Binding-site contacts:
Ligand atom C1 contacts residue TYR157 of chain 12.A at 3.5 Å (hydrophobic).
Ligand atom O4 contacts residue PHE236 of chain 18.C at 2.6 Å.
Ligand atom C1 contacts residue GLN160 of chain 12.A at 2.6 Å.
Ligand atom C14 contacts residue PHE76 of chain 18.A at 3.3 Å (hydrophobic).
Ligand atom C6 contacts residue SER156 of chain 12.A at 3.4 Å.
Ligand atom C6 contacts residue TYR157 of chain 12.A at 2.6 Å (hydrophobic).
Ligand atom C13 contacts residue PHE76 of chain 18.A at 2.9 Å (hydrophobic).
Ligand atom C5 contacts residue SER156 of chain 12.A at 2.9 Å.
Ligand atom C2 contacts residue SER156 of chain 12.A at 3.6 Å.
Ligand atom C4 contacts residue ASP155 of chain 12.A at 1.9 Å.
Ligand atom C3 contacts residue SER156 of chain 12.A at 3.2 Å.
Ligand atom C20 contacts residue PHE76 of chain 18.A at 3.2 Å (hydrophobic).
Ligand atom C7 contacts residue GLN234 of chain 18.C at 2.2 Å.
Ligand atom C21 contacts residue ARG234 of chain 18.A at 3.5 Å.
Ligand atom C2 contacts residue GLN160 of chain 12.A at 3.5 Å.
Ligand atom O2 contacts residue GLN233 of chain 18.C at 2.9 Å (h-bond).
Ligand atom C4 contacts residue SER156 of chain 12.A at 3.0 Å.
Ligand atom C12 contacts residue GLN234 of chain 18.C at 2.8 Å.
Ligand atom O6 contacts residue ARG234 of chain 18.A at 3.4 Å (salt-bridge).
Ligand atom S1 contacts residue GLN234 of chain 18.C at 2.2 Å (h-bond).
Ligand atom O2 contacts residue GLN234 of chain 18.C at 2.5 Å (h-bond).
Ligand atom N1 contacts residue SER156 of chain 12.A at 2.9 Å.
Ligand atom O1 contacts residue GLN233 of chain 18.C at 3.6 Å.
Ligand atom C3 contacts residue ASP155 of chain 12.A at 3.0 Å.
Ligand atom O5 contacts residue ARG219 of chain 12.A at 3.5 Å (salt-bridge).
Ligand atom C6 contacts residue GLN160 of chain 12.A at 2.9 Å.
Ligand atom N1 contacts residue TYR157 of chain 12.A at 2.5 Å (h-bond).
Ligand atom C5 contacts residue ASP155 of chain 12.A at 2.5 Å.
Ligand atom O6 contacts residue GLN160 of chain 12.A at 2.9 Å.
Ligand atom C8 contacts residue ASP155 of chain 12.A at 3.7 Å.
Ligand atom C21 contacts residue GLN160 of chain 12.A at 3.6 Å.
Ligand atom N1 contacts residue ASP155 of chain 12.A at 2.5 Å (salt-bridge).
Ligand atom C13 contacts residue PHE236 of chain 18.C at 3.4 Å (hydrophobic).
Ligand atom O2 contacts residue TYR157 of chain 12.A at 3.4 Å.
Ligand atom C4 contacts residue TYR157 of chain 12.A at 3.5 Å (hydrophobic).
Ligand atom C8 contacts residue GLN234 of chain 18.C at 2.9 Å.
Ligand atom C5 contacts residue TYR157 of chain 12.A at 2.8 Å (hydrophobic).
Ligand atom O1 contacts residue GLN234 of chain 18.C at 2.6 Å (h-bond).
Ligand atom O4 contacts residue PHE76 of chain 18.A at 2.2 Å.
Ligand atom O5 contacts residue ARG234 of chain 18.A at 2.7 Å (salt-bridge).

Sequence of chain 18.A:
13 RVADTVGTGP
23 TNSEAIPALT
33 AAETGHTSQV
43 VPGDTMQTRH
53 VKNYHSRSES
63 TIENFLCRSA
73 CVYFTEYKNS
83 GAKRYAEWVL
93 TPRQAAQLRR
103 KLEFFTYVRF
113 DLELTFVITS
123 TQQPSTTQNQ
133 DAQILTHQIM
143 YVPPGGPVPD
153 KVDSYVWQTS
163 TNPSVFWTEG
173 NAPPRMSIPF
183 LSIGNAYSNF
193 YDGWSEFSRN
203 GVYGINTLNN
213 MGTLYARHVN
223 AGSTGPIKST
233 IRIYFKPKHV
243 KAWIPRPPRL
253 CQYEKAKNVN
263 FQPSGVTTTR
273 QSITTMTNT

Sequence of chain 18.C:
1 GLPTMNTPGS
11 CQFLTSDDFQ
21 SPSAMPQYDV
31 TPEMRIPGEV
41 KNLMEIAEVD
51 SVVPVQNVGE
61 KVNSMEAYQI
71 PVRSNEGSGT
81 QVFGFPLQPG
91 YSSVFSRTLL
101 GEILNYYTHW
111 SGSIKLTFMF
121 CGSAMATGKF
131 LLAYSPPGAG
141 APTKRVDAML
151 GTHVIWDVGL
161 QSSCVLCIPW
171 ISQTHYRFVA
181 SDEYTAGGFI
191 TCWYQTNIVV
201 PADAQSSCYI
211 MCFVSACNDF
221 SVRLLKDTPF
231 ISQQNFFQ

A protein and the small-molecule ligand that binds it are described below.
Small molecule (SMILES): O=C(O)c1ccc(NS(=O)(=O)c2ccc(N3C(=O)c4ccccc4C3=O)cc2)cc1

Sequence of chain 12.A:
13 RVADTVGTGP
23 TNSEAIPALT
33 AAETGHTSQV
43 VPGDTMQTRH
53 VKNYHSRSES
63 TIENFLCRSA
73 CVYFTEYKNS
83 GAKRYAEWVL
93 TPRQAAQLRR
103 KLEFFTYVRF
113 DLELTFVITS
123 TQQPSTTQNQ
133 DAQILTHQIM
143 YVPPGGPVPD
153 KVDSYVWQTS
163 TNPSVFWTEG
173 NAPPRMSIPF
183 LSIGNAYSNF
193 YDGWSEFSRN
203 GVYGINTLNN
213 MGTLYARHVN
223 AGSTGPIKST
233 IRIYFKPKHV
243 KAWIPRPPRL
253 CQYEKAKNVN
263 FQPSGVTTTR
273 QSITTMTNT